Sequence of chain 2.A:
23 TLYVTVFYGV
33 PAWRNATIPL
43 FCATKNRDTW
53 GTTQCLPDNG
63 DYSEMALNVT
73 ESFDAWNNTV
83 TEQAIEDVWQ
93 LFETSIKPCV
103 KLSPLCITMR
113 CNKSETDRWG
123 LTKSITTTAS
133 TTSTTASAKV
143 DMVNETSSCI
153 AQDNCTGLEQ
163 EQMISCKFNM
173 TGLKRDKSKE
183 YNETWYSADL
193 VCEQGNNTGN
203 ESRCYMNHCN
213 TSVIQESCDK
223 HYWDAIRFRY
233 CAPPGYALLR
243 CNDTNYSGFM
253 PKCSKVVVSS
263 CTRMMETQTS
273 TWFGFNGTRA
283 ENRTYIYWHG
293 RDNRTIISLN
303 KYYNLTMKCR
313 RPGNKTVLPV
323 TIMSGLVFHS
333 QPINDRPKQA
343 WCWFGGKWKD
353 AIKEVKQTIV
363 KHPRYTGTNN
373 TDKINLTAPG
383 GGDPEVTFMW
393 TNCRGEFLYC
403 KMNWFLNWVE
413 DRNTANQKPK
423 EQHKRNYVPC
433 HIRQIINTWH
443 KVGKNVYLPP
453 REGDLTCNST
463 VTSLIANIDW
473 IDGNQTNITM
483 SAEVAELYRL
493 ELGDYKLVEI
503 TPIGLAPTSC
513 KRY

This small molecule binds to this protein.
Small molecule (SMILES): CC(=O)N[C@H]1[C@H](O[C@H]2[C@H](O)[C@@H](NC(C)=O)CO[C@@H]2CO[C@@H]2O[C@@H](C)[C@@H](O)[C@@H](O)[C@@H]2O)O[C@H](CO)[C@@H](O)[C@@H]1O

Binding-site contacts:
Ligand atom C8 contacts residue GLU147 of chain 2.A at 4.0 Å.
Ligand atom C1 contacts residue ASN146 of chain 2.A at 1.5 Å.
Ligand atom C2 contacts residue ASN146 of chain 2.A at 2.5 Å.
Ligand atom O4 contacts residue MET144 of chain 2.A at 3.5 Å.
Ligand atom C7 contacts residue THR148 of chain 2.A at 4.2 Å.
Ligand atom C6 contacts residue VAL145 of chain 2.A at 4.4 Å (hydrophobic).
Ligand atom C7 contacts residue ASN146 of chain 2.A at 3.6 Å.
Ligand atom C5 contacts residue MET144 of chain 2.A at 4.4 Å (hydrophobic).
Ligand atom O5 contacts residue ASN146 of chain 2.A at 2.5 Å (h-bond).
Ligand atom C3 contacts residue THR148 of chain 2.A at 4.2 Å.
Ligand atom C6 contacts residue MET144 of chain 2.A at 3.2 Å (hydrophobic).
Ligand atom C2 contacts residue THR148 of chain 2.A at 3.8 Å.
Ligand atom C1 contacts residue THR148 of chain 2.A at 3.4 Å.
Ligand atom N2 contacts residue THR148 of chain 2.A at 3.1 Å (h-bond).
Ligand atom C3 contacts residue ASN146 of chain 2.A at 3.9 Å.
Ligand atom N2 contacts residue ASN146 of chain 2.A at 2.9 Å (h-bond).
Ligand atom C8 contacts residue THR148 of chain 2.A at 4.2 Å.
Ligand atom O7 contacts residue ASN146 of chain 2.A at 3.9 Å.
Ligand atom C4 contacts residue ASN146 of chain 2.A at 4.3 Å.
Ligand atom C4 contacts residue MET144 of chain 2.A at 4.0 Å (hydrophobic).
Ligand atom C5 contacts residue ASN146 of chain 2.A at 3.8 Å.